This protein binds this small molecule.
Small molecule (SMILES): CN(C)C(=O)[C@H]1CCC=C[C@H]1NC(=O)OCc1ccc(C(=O)NCCOP(=O)(O)O)cc1

Binding-site contacts:
Ligand atom C5 contacts residue TYR134 of chain 1.B at 3.1 Å (hydrophobic).
Ligand atom O30 contacts residue ASN46 of chain 1.B at 4.2 Å.
Ligand atom O15 contacts residue GLN208 of chain 1.B at 2.7 Å (h-bond).
Ligand atom O8 contacts residue TYR134 of chain 1.B at 3.1 Å (h-bond).
Ligand atom C11 contacts residue TRP257 of chain 1.B at 3.3 Å (hydrophobic).
Ligand atom O32 contacts residue LYS238 of chain 1.B at 3.1 Å.
Ligand atom C1 contacts residue CYS186 of chain 1.B at 4.2 Å (hydrophobic).
Ligand atom C19 contacts residue LEU42 of chain 1.B at 3.8 Å (hydrophobic).
Ligand atom O24 contacts residue LEU161 of chain 1.B at 3.7 Å.
Ligand atom C22 contacts residue LEU161 of chain 1.B at 3.9 Å (hydrophobic).
Ligand atom C21 contacts residue LEU161 of chain 1.B at 3.5 Å (hydrophobic).
Ligand atom C27 contacts residue ASN46 of chain 1.B at 3.9 Å.
Ligand atom C18 contacts residue LEU42 of chain 1.B at 4.0 Å (hydrophobic).
Ligand atom C7 contacts residue TYR134 of chain 1.B at 4.0 Å (hydrophobic).
Ligand atom C6 contacts residue ALA133 of chain 1.B at 4.0 Å (hydrophobic).
Ligand atom C16 contacts residue TRP257 of chain 1.B at 4.0 Å (hydrophobic).
Ligand atom C26 contacts residue ALA45 of chain 1.B at 3.9 Å (hydrophobic).
Ligand atom N12 contacts residue GLN208 of chain 1.B at 3.4 Å (h-bond).
Ligand atom P29 contacts residue LYS238 of chain 1.B at 4.0 Å.
Ligand atom C1 contacts residue ILE159 of chain 1.B at 3.8 Å (hydrophobic).
Ligand atom C18 contacts residue LEU161 of chain 1.B at 4.1 Å (hydrophobic).
Ligand atom C2 contacts residue ILE159 of chain 1.B at 3.6 Å (hydrophobic).
Ligand atom C6 contacts residue MET103 of chain 1.B at 4.1 Å (hydrophobic).
Ligand atom O14 contacts residue LEU161 of chain 1.B at 4.2 Å.
Ligand atom C16 contacts residue GLN208 of chain 1.B at 3.7 Å.
Ligand atom O31 contacts residue ASN46 of chain 1.B at 3.5 Å (h-bond).
Ligand atom C23 contacts residue LEU161 of chain 1.B at 4.2 Å (hydrophobic).
Ligand atom C20 contacts residue LEU161 of chain 1.B at 3.6 Å (hydrophobic).
Ligand atom C27 contacts residue ALA45 of chain 1.B at 3.5 Å (hydrophobic).
Ligand atom C2 contacts residue CYS186 of chain 1.B at 4.0 Å (hydrophobic).
Ligand atom O31 contacts residue LYS238 of chain 1.B at 3.8 Å.
Ligand atom C6 contacts residue TYR134 of chain 1.B at 3.9 Å (hydrophobic).
Ligand atom C13 contacts residue GLN208 of chain 1.B at 3.5 Å.
Ligand atom C19 contacts residue LEU161 of chain 1.B at 3.9 Å (hydrophobic).
Ligand atom C27 contacts residue LYS238 of chain 1.B at 4.2 Å.
Ligand atom C1 contacts residue MET103 of chain 1.B at 3.8 Å (hydrophobic).
Ligand atom O28 contacts residue LYS238 of chain 1.B at 4.0 Å.
Ligand atom C17 contacts residue LEU161 of chain 1.B at 4.1 Å (hydrophobic).
Ligand atom C11 contacts residue HIS300 of chain 1.B at 4.0 Å.
Ligand atom C2 contacts residue GLN208 of chain 1.B at 4.2 Å.

Sequence of chain 1.B:
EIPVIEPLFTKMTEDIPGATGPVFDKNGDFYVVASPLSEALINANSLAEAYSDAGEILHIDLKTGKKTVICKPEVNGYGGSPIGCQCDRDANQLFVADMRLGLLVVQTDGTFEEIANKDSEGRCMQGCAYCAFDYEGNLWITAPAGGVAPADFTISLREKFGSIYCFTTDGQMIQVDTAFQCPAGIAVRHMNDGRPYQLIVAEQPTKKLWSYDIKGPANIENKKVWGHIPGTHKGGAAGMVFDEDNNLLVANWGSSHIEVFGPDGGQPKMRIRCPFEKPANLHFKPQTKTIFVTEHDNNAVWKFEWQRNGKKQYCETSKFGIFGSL